Sequence of chain 1.A:
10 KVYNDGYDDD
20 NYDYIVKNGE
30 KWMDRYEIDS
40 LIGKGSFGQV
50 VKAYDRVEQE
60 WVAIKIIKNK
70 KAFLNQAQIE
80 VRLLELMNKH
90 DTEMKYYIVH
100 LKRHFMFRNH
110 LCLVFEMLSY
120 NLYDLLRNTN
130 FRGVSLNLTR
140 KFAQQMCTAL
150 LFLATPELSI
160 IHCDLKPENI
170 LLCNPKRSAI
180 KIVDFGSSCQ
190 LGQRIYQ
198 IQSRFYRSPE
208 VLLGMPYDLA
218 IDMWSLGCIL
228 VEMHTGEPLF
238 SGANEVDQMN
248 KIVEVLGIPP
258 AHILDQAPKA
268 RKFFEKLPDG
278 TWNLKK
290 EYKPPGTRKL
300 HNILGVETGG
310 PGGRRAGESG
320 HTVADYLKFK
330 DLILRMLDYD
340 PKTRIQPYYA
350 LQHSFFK

This protein binds this small molecule.
Small molecule (SMILES): F[C@H]1CCN(c2nccc(-c3cnn4ncccc34)n2)C1

Binding-site contacts:
Ligand atom C4 contacts residue LEU170 of chain 1.A at 3.6 Å (hydrophobic).
Ligand atom F contacts residue GLY42 of chain 1.A at 3.5 Å.
Ligand atom C5 contacts residue ALA62 of chain 1.A at 3.6 Å (hydrophobic).
Ligand atom C9 contacts residue VAL182 of chain 1.A at 4.0 Å (hydrophobic).
Ligand atom N5 contacts residue LEU170 of chain 1.A at 3.6 Å.
Ligand atom C10 contacts residue VAL182 of chain 1.A at 4.0 Å (hydrophobic).
Ligand atom N2 contacts residue LYS64 of chain 1.A at 3.8 Å.
Ligand atom C3 contacts residue ILE41 of chain 1.A at 3.7 Å (hydrophobic).
Ligand atom F contacts residue ILE41 of chain 1.A at 3.2 Å.
Ligand atom N contacts residue LEU170 of chain 1.A at 3.6 Å.
Ligand atom N2 contacts residue VAL182 of chain 1.A at 3.8 Å.
Ligand atom C13 contacts residue PHE46 of chain 1.A at 3.7 Å (hydrophobic).
Ligand atom N2 contacts residue PHE114 of chain 1.A at 3.7 Å.
Ligand atom N1 contacts residue ALA62 of chain 1.A at 3.6 Å.
Ligand atom C12 contacts residue VAL182 of chain 1.A at 4.1 Å (hydrophobic).
Ligand atom C6 contacts residue PHE114 of chain 1.A at 3.7 Å (hydrophobic).
Ligand atom C1 contacts residue LEU117 of chain 1.A at 3.5 Å (hydrophobic).
Ligand atom N4 contacts residue LYS64 of chain 1.A at 3.0 Å (salt-bridge).
Ligand atom C2 contacts residue LEU170 of chain 1.A at 3.8 Å (hydrophobic).
Ligand atom C6 contacts residue LEU117 of chain 1.A at 4.1 Å (hydrophobic).
Ligand atom C12 contacts residue PHE46 of chain 1.A at 3.8 Å (hydrophobic).
Ligand atom N3 contacts residue LYS64 of chain 1.A at 3.7 Å.
Ligand atom C1 contacts residue ILE41 of chain 1.A at 3.9 Å (hydrophobic).
Ligand atom C6 contacts residue GLU115 of chain 1.A at 3.8 Å.
Ligand atom C5 contacts residue PHE114 of chain 1.A at 4.1 Å (hydrophobic).
Ligand atom C contacts residue ILE41 of chain 1.A at 4.0 Å (hydrophobic).
Ligand atom N3 contacts residue VAL182 of chain 1.A at 3.7 Å.
Ligand atom F contacts residue VAL49 of chain 1.A at 3.5 Å.
Ligand atom C13 contacts residue LYS64 of chain 1.A at 3.7 Å.
Ligand atom C13 contacts residue VAL182 of chain 1.A at 4.0 Å (hydrophobic).
Ligand atom N1 contacts residue LEU117 of chain 1.A at 3.3 Å (h-bond).
Ligand atom N1 contacts residue GLU115 of chain 1.A at 3.9 Å.
Ligand atom N4 contacts residue ASP183 of chain 1.A at 3.9 Å.
Ligand atom N4 contacts residue VAL182 of chain 1.A at 3.9 Å.
Ligand atom C5 contacts residue LEU117 of chain 1.A at 3.6 Å (hydrophobic).
Ligand atom C9 contacts residue PHE114 of chain 1.A at 3.4 Å (hydrophobic).
Ligand atom C5 contacts residue GLU115 of chain 1.A at 3.0 Å.
Ligand atom C contacts residue SER118 of chain 1.A at 4.0 Å.
Ligand atom C8 contacts residue VAL182 of chain 1.A at 4.0 Å (hydrophobic).
Ligand atom C13 contacts residue ASP183 of chain 1.A at 4.1 Å.